A protein and the small-molecule ligand that binds it are described below.
Small molecule (SMILES): C[C@@H](O)[C@@H](C)O

Sequence of chain 1.E:
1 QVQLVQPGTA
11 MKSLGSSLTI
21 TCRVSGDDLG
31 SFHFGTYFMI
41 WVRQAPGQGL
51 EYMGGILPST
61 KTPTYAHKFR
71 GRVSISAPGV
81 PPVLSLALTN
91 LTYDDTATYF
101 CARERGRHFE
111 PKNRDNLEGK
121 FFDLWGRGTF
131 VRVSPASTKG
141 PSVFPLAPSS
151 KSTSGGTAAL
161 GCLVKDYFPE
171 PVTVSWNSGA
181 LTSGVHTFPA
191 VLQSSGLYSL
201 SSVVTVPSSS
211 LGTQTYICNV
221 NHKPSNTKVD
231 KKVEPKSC

Sequence of chain 1.F:
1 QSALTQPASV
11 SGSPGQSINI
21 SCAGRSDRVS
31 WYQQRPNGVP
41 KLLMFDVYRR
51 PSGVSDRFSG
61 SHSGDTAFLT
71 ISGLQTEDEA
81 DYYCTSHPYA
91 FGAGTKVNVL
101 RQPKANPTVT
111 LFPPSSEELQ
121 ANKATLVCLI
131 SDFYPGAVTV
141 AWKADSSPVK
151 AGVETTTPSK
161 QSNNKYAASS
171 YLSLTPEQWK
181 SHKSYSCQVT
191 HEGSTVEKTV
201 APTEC

Binding-site contacts:
Ligand atom C4 contacts residue GLY94 of chain 1.F at 3.2 Å.
Ligand atom C4 contacts residue THR95 of chain 1.F at 4.3 Å.
Ligand atom C2 contacts residue ALA93 of chain 1.F at 4.0 Å (hydrophobic).
Ligand atom O5 contacts residue TYR83 of chain 1.F at 3.7 Å.
Ligand atom C2 contacts residue TYR83 of chain 1.F at 4.3 Å (hydrophobic).
Ligand atom C3 contacts residue ALA93 of chain 1.F at 4.2 Å (hydrophobic).
Ligand atom O5 contacts residue GLY49 of chain 1.E at 3.9 Å.
Ligand atom O6 contacts residue GLY94 of chain 1.F at 4.4 Å.
Ligand atom C2 contacts residue GLY47 of chain 1.E at 4.4 Å.
Ligand atom C4 contacts residue ALA8 of chain 1.F at 4.3 Å (hydrophobic).
Ligand atom O6 contacts residue TYR83 of chain 1.F at 3.7 Å.
Ligand atom O6 contacts residue ALA93 of chain 1.F at 4.5 Å.
Ligand atom C4 contacts residue ALA93 of chain 1.F at 3.5 Å (hydrophobic).
Ligand atom O5 contacts residue GLN48 of chain 1.E at 3.5 Å.
Ligand atom C2 contacts residue GLY49 of chain 1.E at 4.3 Å.
Ligand atom C2 contacts residue GLN48 of chain 1.E at 4.2 Å.
Ligand atom O6 contacts residue ASP81 of chain 1.F at 3.8 Å.
Ligand atom O5 contacts residue GLY47 of chain 1.E at 3.6 Å.
Ligand atom C1 contacts residue GLY47 of chain 1.E at 3.9 Å.